A small-molecule ligand and the protein it binds are described below.
Small molecule (SMILES): CC(C)=CCC[C@@H](C)CCO

Binding-site contacts:
Ligand atom CAC contacts residue LEU103 of chain 1.B at 4.3 Å (hydrophobic).
Ligand atom OAK contacts residue LEU37 of chain 1.B at 4.2 Å.
Ligand atom OAK contacts residue HIS131 of chain 1.B at 3.2 Å (h-bond).
Ligand atom CAG contacts residue LEU82 of chain 1.B at 4.4 Å (hydrophobic).
Ligand atom CAJ contacts residue VAL53 of chain 1.B at 3.3 Å (hydrophobic).
Ligand atom CAI contacts residue MET118 of chain 1.B at 3.7 Å (hydrophobic).
Ligand atom OAK contacts residue VAL129 of chain 1.B at 4.4 Å.
Ligand atom CAE contacts residue LEU116 of chain 1.B at 4.2 Å (hydrophobic).
Ligand atom OAK contacts residue MET118 of chain 1.B at 4.2 Å.
Ligand atom CAF contacts residue LEU95 of chain 1.B at 4.5 Å (hydrophobic).
Ligand atom CAG contacts residue MET118 of chain 1.B at 4.3 Å (hydrophobic).
Ligand atom CAD contacts residue HIS131 of chain 1.B at 3.2 Å.
Ligand atom OAK contacts residue PHE51 of chain 1.B at 3.0 Å (h-bond).
Ligand atom CAI contacts residue VAL53 of chain 1.B at 3.9 Å (hydrophobic).
Ligand atom CAC contacts residue LEU82 of chain 1.B at 4.1 Å (hydrophobic).
Ligand atom CAE contacts residue MET58 of chain 1.B at 4.0 Å (hydrophobic).
Ligand atom CAC contacts residue LEU95 of chain 1.B at 4.0 Å (hydrophobic).
Ligand atom CAA contacts residue LEU82 of chain 1.B at 4.3 Å (hydrophobic).
Ligand atom CAH contacts residue MET118 of chain 1.B at 4.3 Å (hydrophobic).
Ligand atom CAJ contacts residue HIS131 of chain 1.B at 4.1 Å.
Ligand atom CAH contacts residue VAL53 of chain 1.B at 3.9 Å (hydrophobic).
Ligand atom CAE contacts residue LEU103 of chain 1.B at 4.4 Å (hydrophobic).
Ligand atom CAJ contacts residue MET118 of chain 1.B at 4.3 Å (hydrophobic).
Ligand atom CAB contacts residue LEU103 of chain 1.B at 4.3 Å (hydrophobic).
Ligand atom CAD contacts residue MET118 of chain 1.B at 4.2 Å (hydrophobic).
Ligand atom CAH contacts residue HIS131 of chain 1.B at 4.4 Å.
Ligand atom CAJ contacts residue PHE51 of chain 1.B at 3.2 Å (hydrophobic).
Ligand atom CAE contacts residue LEU65 of chain 1.B at 4.0 Å (hydrophobic).
Ligand atom CAA contacts residue LEU65 of chain 1.B at 4.2 Å (hydrophobic).
Ligand atom CAA contacts residue ALA84 of chain 1.B at 4.3 Å (hydrophobic).
Ligand atom CAI contacts residue PHE51 of chain 1.B at 3.5 Å (hydrophobic).
Ligand atom CAG contacts residue LEU95 of chain 1.B at 4.0 Å (hydrophobic).
Ligand atom CAA contacts residue GLY67 of chain 1.B at 4.0 Å.
Ligand atom CAA contacts residue HIS66 of chain 1.B at 4.5 Å.
Ligand atom OAK contacts residue VAL53 of chain 1.B at 4.0 Å.

Sequence of chain 1.B:
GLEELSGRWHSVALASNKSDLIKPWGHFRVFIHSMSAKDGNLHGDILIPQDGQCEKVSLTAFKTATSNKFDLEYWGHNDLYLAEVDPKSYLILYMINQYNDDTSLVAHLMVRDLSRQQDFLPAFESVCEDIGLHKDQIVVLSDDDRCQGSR